This small molecule binds to this protein.
Small molecule (SMILES): C[C@H](CCC(=O)O)[C@H]1CC[C@H]2[C@@H]3[C@H](O)C[C@@H]4C[C@H](O)CC[C@]4(C)[C@H]3C[C@H](O)[C@]12C

Sequence of chain 1.G:
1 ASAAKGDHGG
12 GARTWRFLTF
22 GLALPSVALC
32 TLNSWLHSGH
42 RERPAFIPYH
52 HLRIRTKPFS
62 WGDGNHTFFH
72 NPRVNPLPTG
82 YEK

Binding-site contacts:
Ligand atom O12 contacts residue PEK1 of chain 1.HB at 3.0 Å (h-bond).
Ligand atom C11 contacts residue PHE21 of chain 1.G at 3.7 Å (hydrophobic).
Ligand atom C24 contacts residue ARG14 of chain 1.G at 3.6 Å.
Ligand atom O26 contacts residue ARG14 of chain 1.G at 2.8 Å (salt-bridge).
Ligand atom C19 contacts residue PHE21 of chain 1.G at 3.8 Å (hydrophobic).
Ligand atom C21 contacts residue PHE18 of chain 1.G at 3.9 Å (hydrophobic).
Ligand atom C18 contacts residue PHE18 of chain 1.G at 3.8 Å (hydrophobic).
Ligand atom C18 contacts residue PHE21 of chain 1.G at 4.1 Å (hydrophobic).
Ligand atom O26 contacts residue ARG17 of chain 1.G at 3.0 Å (salt-bridge).
Ligand atom C21 contacts residue ARG17 of chain 1.G at 4.3 Å.
Ligand atom C22 contacts residue PHE18 of chain 1.G at 4.2 Å (hydrophobic).
Ligand atom C12 contacts residue PHE21 of chain 1.G at 3.7 Å (hydrophobic).
Ligand atom O26 contacts residue ALA1 of chain 1.F at 4.3 Å.
Ligand atom C19 contacts residue GLY22 of chain 1.G at 4.5 Å.
Ligand atom O25 contacts residue ARG17 of chain 1.G at 4.2 Å.
Ligand atom C16 contacts residue PHE18 of chain 1.G at 4.1 Å (hydrophobic).
Ligand atom C20 contacts residue PHE18 of chain 1.G at 3.8 Å (hydrophobic).
Ligand atom C2 contacts residue PEK1 of chain 1.HB at 3.9 Å.
Ligand atom C18 contacts residue GLY22 of chain 1.G at 3.5 Å.
Ligand atom C11 contacts residue PEK1 of chain 1.HB at 3.8 Å.
Ligand atom C23 contacts residue ARG17 of chain 1.G at 3.9 Å.
Ligand atom C21 contacts residue PHE21 of chain 1.G at 4.1 Å (hydrophobic).
Ligand atom C1 contacts residue PEK1 of chain 1.HB at 4.0 Å.
Ligand atom C19 contacts residue PRO26 of chain 1.G at 4.3 Å (hydrophobic).
Ligand atom C12 contacts residue PEK1 of chain 1.HB at 3.9 Å.
Ligand atom C24 contacts residue ARG17 of chain 1.G at 3.5 Å.
Ligand atom O25 contacts residue ARG14 of chain 1.G at 2.9 Å (salt-bridge).

Sequence of chain 1.F:
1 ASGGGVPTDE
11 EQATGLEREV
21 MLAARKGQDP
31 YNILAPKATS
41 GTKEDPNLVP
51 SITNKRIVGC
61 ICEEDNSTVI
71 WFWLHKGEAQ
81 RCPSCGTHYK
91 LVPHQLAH